Sequence of chain 2.C:
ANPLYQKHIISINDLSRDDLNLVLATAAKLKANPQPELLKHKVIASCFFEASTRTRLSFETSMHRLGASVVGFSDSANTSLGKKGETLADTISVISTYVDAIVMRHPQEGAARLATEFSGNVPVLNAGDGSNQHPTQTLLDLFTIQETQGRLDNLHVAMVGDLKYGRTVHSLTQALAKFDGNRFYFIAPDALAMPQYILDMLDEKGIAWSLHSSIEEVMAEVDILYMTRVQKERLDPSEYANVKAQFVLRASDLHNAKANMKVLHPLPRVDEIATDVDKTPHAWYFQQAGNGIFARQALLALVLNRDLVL

The small molecule below binds the protein below.
Small molecule (SMILES): NC(=O)[C@H](CC(=O)O)NC(=O)CP(=O)(O)O

Binding-site contacts:
Ligand atom OAD contacts residue ARG105 of chain 3.C at 2.8 Å (salt-bridge).
Ligand atom C contacts residue ARG167 of chain 3.C at 3.5 Å.
Ligand atom CB contacts residue LEU267 of chain 3.C at 3.6 Å (hydrophobic).
Ligand atom PAP contacts residue SER80 of chain 2.C at 3.6 Å.
Ligand atom OAG contacts residue LYS84 of chain 2.C at 2.8 Å (salt-bridge).
Ligand atom CA contacts residue THR168 of chain 3.C at 3.7 Å.
Ligand atom OAE contacts residue THR53 of chain 3.C at 3.6 Å.
Ligand atom OD2 contacts residue ARG229 of chain 3.C at 3.0 Å (salt-bridge).
Ligand atom OAH contacts residue ARG54 of chain 3.C at 2.9 Å (salt-bridge).
Ligand atom OAD contacts residue THR55 of chain 3.C at 3.0 Å (h-bond).
Ligand atom CG contacts residue ARG229 of chain 3.C at 3.5 Å.
Ligand atom NAA contacts residue HIS134 of chain 3.C at 3.6 Å.
Ligand atom NAA contacts residue ARG167 of chain 3.C at 2.7 Å (salt-bridge).
Ligand atom OAD contacts residue GLN137 of chain 3.C at 3.6 Å.
Ligand atom OAG contacts residue SER80 of chain 2.C at 2.9 Å (h-bond).
Ligand atom OD2 contacts residue LYS84 of chain 2.C at 2.8 Å (salt-bridge).
Ligand atom O contacts residue LYS84 of chain 2.C at 3.0 Å (salt-bridge).
Ligand atom O contacts residue ARG167 of chain 3.C at 2.9 Å (salt-bridge).
Ligand atom OD1 contacts residue ARG229 of chain 3.C at 2.9 Å (salt-bridge).
Ligand atom OAE contacts residue THR55 of chain 3.C at 2.8 Å (h-bond).
Ligand atom CG contacts residue LEU267 of chain 3.C at 3.7 Å (hydrophobic).
Ligand atom OD2 contacts residue GLN231 of chain 3.C at 3.7 Å.
Ligand atom OD1 contacts residue GLN231 of chain 3.C at 2.9 Å (h-bond).
Ligand atom N contacts residue LEU267 of chain 3.C at 2.8 Å (h-bond).
Ligand atom CAJ contacts residue LEU267 of chain 3.C at 3.2 Å (hydrophobic).
Ligand atom OAD contacts residue HIS134 of chain 3.C at 2.9 Å (h-bond).
Ligand atom CAN contacts residue LEU267 of chain 3.C at 3.4 Å (hydrophobic).
Ligand atom OAG contacts residue SER52 of chain 3.C at 3.7 Å.
Ligand atom PAP contacts residue THR53 of chain 3.C at 3.7 Å.
Ligand atom CAJ contacts residue ARG54 of chain 3.C at 3.4 Å.
Ligand atom OAE contacts residue ARG105 of chain 3.C at 3.3 Å (salt-bridge).
Ligand atom OAE contacts residue ARG54 of chain 3.C at 3.6 Å.
Ligand atom O contacts residue ARG105 of chain 3.C at 3.3 Å (salt-bridge).
Ligand atom CG contacts residue GLN231 of chain 3.C at 3.5 Å.
Ligand atom OAG contacts residue ARG105 of chain 3.C at 3.0 Å (salt-bridge).
Ligand atom OAE contacts residue SER52 of chain 3.C at 2.7 Å (h-bond).
Ligand atom CB contacts residue THR168 of chain 3.C at 3.6 Å.
Ligand atom OAH contacts residue THR53 of chain 3.C at 2.9 Å (h-bond).
Ligand atom PAP contacts residue ARG105 of chain 3.C at 3.7 Å.
Ligand atom OAH contacts residue SER80 of chain 2.C at 2.9 Å (h-bond).

Sequence of chain 3.C:
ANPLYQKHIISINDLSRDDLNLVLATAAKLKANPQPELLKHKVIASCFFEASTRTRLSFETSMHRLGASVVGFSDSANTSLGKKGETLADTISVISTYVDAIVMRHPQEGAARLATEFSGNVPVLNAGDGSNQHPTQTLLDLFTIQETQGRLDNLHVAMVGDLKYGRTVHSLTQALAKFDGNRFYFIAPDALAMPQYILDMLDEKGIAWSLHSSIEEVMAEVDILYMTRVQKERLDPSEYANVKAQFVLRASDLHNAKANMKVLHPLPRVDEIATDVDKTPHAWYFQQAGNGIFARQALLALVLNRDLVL